Sequence of chain 1.J:
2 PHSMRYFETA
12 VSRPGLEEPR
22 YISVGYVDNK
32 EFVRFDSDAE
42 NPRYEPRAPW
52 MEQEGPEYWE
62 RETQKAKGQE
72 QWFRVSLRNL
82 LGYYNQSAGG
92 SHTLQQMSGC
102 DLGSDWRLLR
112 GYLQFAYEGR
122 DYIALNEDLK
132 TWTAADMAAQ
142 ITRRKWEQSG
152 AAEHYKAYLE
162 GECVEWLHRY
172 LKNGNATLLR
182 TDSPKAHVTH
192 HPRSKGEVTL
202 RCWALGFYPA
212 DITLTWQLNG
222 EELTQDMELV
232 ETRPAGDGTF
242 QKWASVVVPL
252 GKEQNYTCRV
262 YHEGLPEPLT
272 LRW

Binding-site contacts:
Ligand atom OD1 contacts residue TRP73 of chain 1.J at 3.4 Å.
Ligand atom CA contacts residue TYR171 of chain 1.J at 3.5 Å (hydrophobic).
Ligand atom O contacts residue TRP73 of chain 1.J at 3.3 Å (h-bond).
Ligand atom CG contacts residue GLU63 of chain 1.J at 3.2 Å.
Ligand atom O contacts residue THR143 of chain 1.J at 2.9 Å (h-bond).
Ligand atom O contacts residue LYS66 of chain 1.J at 2.8 Å (salt-bridge).
Ligand atom N contacts residue TYR156 of chain 1.J at 3.1 Å (h-bond).
Ligand atom OD1 contacts residue GLN70 of chain 1.J at 3.2 Å (h-bond).
Ligand atom O contacts residue TRP147 of chain 1.J at 2.9 Å (h-bond).
Ligand atom O contacts residue TYR159 of chain 1.J at 2.7 Å (h-bond).
Ligand atom N contacts residue TYR7 of chain 1.J at 3.4 Å (h-bond).
Ligand atom C contacts residue TYR84 of chain 1.J at 3.2 Å (hydrophobic).
Ligand atom CA contacts residue TYR7 of chain 1.J at 3.2 Å (hydrophobic).
Ligand atom CE1 contacts residue HIS155 of chain 1.J at 3.4 Å.
Ligand atom C contacts residue TYR7 of chain 1.J at 3.2 Å (hydrophobic).
Ligand atom ND2 contacts residue GLN97 of chain 1.J at 3.0 Å (h-bond).
Ligand atom CE contacts residue GLU63 of chain 1.J at 3.4 Å.
Ligand atom NZ contacts residue LYS66 of chain 1.J at 3.0 Å (salt-bridge).
Ligand atom N contacts residue TYR171 of chain 1.J at 2.6 Å (h-bond).
Ligand atom O contacts residue TYR7 of chain 1.J at 3.4 Å.
Ligand atom CB contacts residue TRP73 of chain 1.J at 3.3 Å (hydrophobic).
Ligand atom OD1 contacts residue GLN97 of chain 1.J at 2.8 Å (h-bond).
Ligand atom N contacts residue GLU63 of chain 1.J at 2.9 Å (salt-bridge).
Ligand atom ND2 contacts residue GLN70 of chain 1.J at 3.4 Å (h-bond).
Ligand atom OXT contacts residue ASN80 of chain 1.J at 2.8 Å (h-bond).
Ligand atom N contacts residue GLN70 of chain 1.J at 2.8 Å (h-bond).
Ligand atom OXT contacts residue TYR84 of chain 1.J at 3.2 Å (h-bond).
Ligand atom N contacts residue SER77 of chain 1.J at 3.2 Å (h-bond).
Ligand atom CA contacts residue GLU63 of chain 1.J at 3.4 Å.
Ligand atom CE contacts residue PHE116 of chain 1.J at 3.3 Å (hydrophobic).
Ligand atom CE2 contacts residue HIS155 of chain 1.J at 3.2 Å.
Ligand atom O contacts residue TRP73 of chain 1.J at 2.9 Å (h-bond).
Ligand atom CG contacts residue GLN70 of chain 1.J at 3.3 Å.
Ligand atom NZ contacts residue GLU63 of chain 1.J at 2.7 Å (salt-bridge).
Ligand atom CB contacts residue GLN70 of chain 1.J at 3.4 Å.
Ligand atom N contacts residue TYR7 of chain 1.J at 3.2 Å (h-bond).
Ligand atom O contacts residue TRP147 of chain 1.J at 3.2 Å (h-bond).
Ligand atom CB contacts residue TYR7 of chain 1.J at 3.4 Å (hydrophobic).
Ligand atom CZ contacts residue HIS155 of chain 1.J at 3.3 Å.
Ligand atom O contacts residue TYR84 of chain 1.J at 2.5 Å (h-bond).

A protein and the small-molecule ligand that binds it are described below.
Small molecule (SMILES): CSCC[C@H](NC(=O)[C@@H](NC(=O)[C@H](C)NC(=O)[C@H](Cc1ccccc1)NC(=O)[C@H](CC(N)=O)NC(=O)[C@H](Cc1ccc(O)cc1)NC(=O)[C@@H](NC(=O)[C@H](C)NC(=O)[C@@H](N)CCCCN)C(C)C)[C@@H](C)O)C(=O)O